Sequence of chain 3.A:
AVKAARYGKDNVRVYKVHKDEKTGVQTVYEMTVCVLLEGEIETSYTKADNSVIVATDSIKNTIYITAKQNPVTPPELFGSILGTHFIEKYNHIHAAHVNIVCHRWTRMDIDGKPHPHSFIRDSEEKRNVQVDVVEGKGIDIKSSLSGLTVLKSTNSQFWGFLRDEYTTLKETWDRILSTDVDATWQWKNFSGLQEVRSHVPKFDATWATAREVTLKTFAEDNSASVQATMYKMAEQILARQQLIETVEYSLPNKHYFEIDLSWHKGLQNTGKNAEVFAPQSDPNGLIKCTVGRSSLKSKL

Binding-site contacts:
Ligand atom O contacts residue THR57 of chain 1.A at 3.3 Å (h-bond).
Ligand atom C contacts residue PHE159 of chain 3.A at 3.7 Å (hydrophobic).
Ligand atom C1 contacts residue THR57 of chain 1.A at 3.3 Å.
Ligand atom O2 contacts residue THR57 of chain 1.A at 2.7 Å (h-bond).
Ligand atom O4 contacts residue VAL227 of chain 3.A at 2.9 Å (h-bond).
Ligand atom C2 contacts residue THR57 of chain 1.A at 3.7 Å.
Ligand atom O2 contacts residue HIS256 of chain 3.A at 3.6 Å.
Ligand atom O4 contacts residue SER226 of chain 3.A at 3.5 Å.
Ligand atom N3 contacts residue ARG176 of chain 3.A at 3.0 Å (salt-bridge).
Ligand atom C contacts residue LEU170 of chain 3.A at 3.8 Å (hydrophobic).
Ligand atom O1 contacts residue THR57 of chain 1.A at 3.3 Å (h-bond).
Ligand atom C1 contacts residue PHE159 of chain 3.A at 3.6 Å (hydrophobic).
Ligand atom C2 contacts residue PHE159 of chain 3.A at 3.8 Å (hydrophobic).
Ligand atom O4 contacts residue ARG176 of chain 3.A at 2.9 Å (salt-bridge).
Ligand atom N3 contacts residue ASN254 of chain 3.A at 3.2 Å (h-bond).
Ligand atom O contacts residue ASP58 of chain 1.A at 2.9 Å (salt-bridge).
Ligand atom C5 contacts residue ASN254 of chain 3.A at 3.5 Å.
Ligand atom C contacts residue ARG176 of chain 3.A at 3.4 Å.
Ligand atom C4 contacts residue ARG176 of chain 3.A at 3.6 Å.
Ligand atom C3 contacts residue GLN228 of chain 3.A at 3.7 Å.
Ligand atom O4 contacts residue PHE159 of chain 3.A at 3.7 Å.
Ligand atom N contacts residue PHE159 of chain 3.A at 3.4 Å.
Ligand atom O2 contacts residue ASN254 of chain 3.A at 3.1 Å (h-bond).
Ligand atom C1 contacts residue ASP58 of chain 1.A at 3.8 Å.
Ligand atom N3 contacts residue PHE159 of chain 3.A at 3.6 Å.
Ligand atom O3 contacts residue ILE54 of chain 1.A at 3.4 Å.
Ligand atom O contacts residue ALA56 of chain 1.A at 3.5 Å.
Ligand atom O1 contacts residue ASN254 of chain 3.A at 3.7 Å.
Ligand atom N2 contacts residue GLN228 of chain 3.A at 3.0 Å (h-bond).
Ligand atom N2 contacts residue PHE159 of chain 3.A at 3.4 Å.
Ligand atom O1 contacts residue ILE288 of chain 3.A at 3.5 Å.
Ligand atom C5 contacts residue PHE159 of chain 3.A at 3.4 Å (hydrophobic).
Ligand atom C4 contacts residue PHE159 of chain 3.A at 3.5 Å (hydrophobic).
Ligand atom O2 contacts residue GLY286 of chain 3.A at 3.6 Å.
Ligand atom C3 contacts residue PHE159 of chain 3.A at 3.4 Å (hydrophobic).
Ligand atom N1 contacts residue ALA56 of chain 1.A at 3.7 Å.
Ligand atom O contacts residue LEU170 of chain 3.A at 3.4 Å.
Ligand atom O4 contacts residue GLN228 of chain 3.A at 3.8 Å.
Ligand atom O3 contacts residue GLN228 of chain 3.A at 2.9 Å (h-bond).
Ligand atom N1 contacts residue THR57 of chain 1.A at 2.8 Å (h-bond).

The small molecule below binds the protein below.
Small molecule (SMILES): CN1C(=O)N[C@@]2(OO)C(=O)NC(=O)N=C12

Sequence of chain 1.A:
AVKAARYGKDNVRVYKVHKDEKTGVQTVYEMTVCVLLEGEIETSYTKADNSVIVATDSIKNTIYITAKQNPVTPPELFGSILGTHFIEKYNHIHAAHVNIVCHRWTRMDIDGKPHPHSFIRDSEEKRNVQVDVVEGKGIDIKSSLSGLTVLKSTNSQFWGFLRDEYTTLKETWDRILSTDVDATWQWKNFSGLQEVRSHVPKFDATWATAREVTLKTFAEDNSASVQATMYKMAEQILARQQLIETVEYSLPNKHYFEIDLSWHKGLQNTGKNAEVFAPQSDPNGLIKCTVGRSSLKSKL